Binding-site contacts:
Ligand atom CAI contacts residue HIS132 of chain 1.B at 3.5 Å.
Ligand atom NAF contacts residue HIS132 of chain 1.A at 3.3 Å.
Ligand atom CAB contacts residue HIS132 of chain 1.B at 3.9 Å.
Ligand atom CAH contacts residue HIS132 of chain 1.A at 3.2 Å.
Ligand atom CAD contacts residue HIS132 of chain 1.A at 3.8 Å.
Ligand atom CAJ contacts residue HIS132 of chain 1.B at 3.6 Å.
Ligand atom CAJ contacts residue HIS132 of chain 1.A at 3.5 Å.
Ligand atom CAB contacts residue HIS132 of chain 1.A at 3.8 Å.
Ligand atom NAA contacts residue HIS132 of chain 1.B at 3.4 Å (h-bond).
Ligand atom CAD contacts residue ARG5 of chain 1.B at 4.4 Å.
Ligand atom CAJ contacts residue GLU159 of chain 1.A at 4.2 Å.
Ligand atom CAH contacts residue GLU159 of chain 1.A at 3.8 Å.
Ligand atom CAC contacts residue ARG5 of chain 1.A at 3.7 Å.
Ligand atom CAI contacts residue HIS132 of chain 1.A at 3.5 Å.
Ligand atom CAH contacts residue HIS132 of chain 1.B at 3.3 Å.
Ligand atom NAA contacts residue HIS132 of chain 1.A at 3.3 Å (h-bond).
Ligand atom CAC contacts residue HIS132 of chain 1.B at 3.8 Å.
Ligand atom CAB contacts residue ARG5 of chain 1.A at 4.4 Å.
Ligand atom NAA contacts residue GLU159 of chain 1.B at 3.0 Å (salt-bridge).
Ligand atom NAG contacts residue HIS132 of chain 1.B at 3.4 Å.
Ligand atom CAI contacts residue GLU159 of chain 1.B at 4.1 Å.
Ligand atom CAE contacts residue HIS132 of chain 1.A at 3.8 Å.
Ligand atom CAE contacts residue ARG5 of chain 1.A at 4.3 Å.
Ligand atom NAF contacts residue HIS132 of chain 1.B at 3.5 Å.
Ligand atom CAH contacts residue GLU159 of chain 1.B at 3.7 Å.
Ligand atom NAF contacts residue GLU159 of chain 1.B at 3.0 Å (salt-bridge).
Ligand atom NAA contacts residue GLU159 of chain 1.A at 2.9 Å (salt-bridge).
Ligand atom NAG contacts residue GLU159 of chain 1.A at 3.0 Å (salt-bridge).
Ligand atom CAC contacts residue ARG5 of chain 1.B at 4.2 Å.
Ligand atom CAD contacts residue HIS132 of chain 1.B at 3.9 Å.
Ligand atom CAC contacts residue HIS132 of chain 1.A at 3.8 Å.
Ligand atom CAE contacts residue HIS132 of chain 1.B at 3.8 Å.
Ligand atom NAG contacts residue HIS132 of chain 1.A at 3.4 Å.
Ligand atom CAB contacts residue ARG5 of chain 1.B at 3.6 Å.

Sequence of chain 1.B:
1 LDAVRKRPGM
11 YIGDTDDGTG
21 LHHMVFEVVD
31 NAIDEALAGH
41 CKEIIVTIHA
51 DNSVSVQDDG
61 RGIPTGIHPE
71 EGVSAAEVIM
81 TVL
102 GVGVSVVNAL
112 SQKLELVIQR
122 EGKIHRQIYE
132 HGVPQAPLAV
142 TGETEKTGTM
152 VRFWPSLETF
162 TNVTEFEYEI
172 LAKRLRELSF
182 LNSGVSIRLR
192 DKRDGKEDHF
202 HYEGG

The protein below binds the small molecule below.
Small molecule (SMILES): Nc1nc2ccccc2[nH]1

Sequence of chain 1.A:
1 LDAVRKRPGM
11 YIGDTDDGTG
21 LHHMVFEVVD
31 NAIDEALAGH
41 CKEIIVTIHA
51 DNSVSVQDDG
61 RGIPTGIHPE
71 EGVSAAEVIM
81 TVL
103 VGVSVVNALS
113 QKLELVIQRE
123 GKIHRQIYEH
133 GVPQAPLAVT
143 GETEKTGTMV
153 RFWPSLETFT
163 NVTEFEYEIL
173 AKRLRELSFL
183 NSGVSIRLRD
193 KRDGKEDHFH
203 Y